Sequence of chain 1.B:
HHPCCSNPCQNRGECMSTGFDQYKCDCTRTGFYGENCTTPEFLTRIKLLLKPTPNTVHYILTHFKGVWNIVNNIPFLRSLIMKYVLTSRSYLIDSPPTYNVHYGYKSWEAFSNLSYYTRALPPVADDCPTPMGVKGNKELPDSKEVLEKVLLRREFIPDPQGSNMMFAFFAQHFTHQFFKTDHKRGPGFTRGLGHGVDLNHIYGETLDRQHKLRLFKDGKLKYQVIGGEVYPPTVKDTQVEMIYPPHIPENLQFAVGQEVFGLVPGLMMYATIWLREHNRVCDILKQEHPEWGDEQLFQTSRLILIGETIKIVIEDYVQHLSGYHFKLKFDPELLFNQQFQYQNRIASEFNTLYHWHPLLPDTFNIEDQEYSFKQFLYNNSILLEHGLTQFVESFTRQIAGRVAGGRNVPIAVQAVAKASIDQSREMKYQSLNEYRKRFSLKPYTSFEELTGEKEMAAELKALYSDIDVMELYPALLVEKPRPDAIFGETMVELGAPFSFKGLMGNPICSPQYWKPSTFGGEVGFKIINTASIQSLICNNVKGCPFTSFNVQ

This small molecule binds to this protein.
Small molecule (SMILES): CC(=O)N[C@H]1[C@H](O[C@H]2[C@H](O)[C@@H](NC(C)=O)CO[C@@H]2CO)O[C@H](CO)[C@@H](O)[C@@H]1O

Binding-site contacts:
Ligand atom C6 contacts residue ASP212 of chain 1.B at 3.8 Å.
Ligand atom N2 contacts residue ASN117 of chain 1.A at 3.1 Å (h-bond).
Ligand atom C1 contacts residue TYR120 of chain 1.A at 4.2 Å (hydrophobic).
Ligand atom C1 contacts residue ARG189 of chain 1.A at 4.0 Å.
Ligand atom C5 contacts residue ASN117 of chain 1.A at 3.6 Å.
Ligand atom C7 contacts residue ARG189 of chain 1.A at 3.4 Å.
Ligand atom O4 contacts residue ARG189 of chain 1.A at 2.8 Å (salt-bridge).
Ligand atom C2 contacts residue ASN117 of chain 1.A at 2.5 Å.
Ligand atom C4 contacts residue ARG189 of chain 1.A at 3.5 Å.
Ligand atom C3 contacts residue ARG189 of chain 1.A at 3.7 Å.
Ligand atom C6 contacts residue PHE193 of chain 1.A at 3.7 Å (hydrophobic).
Ligand atom N2 contacts residue ARG189 of chain 1.A at 3.9 Å.
Ligand atom C2 contacts residue ARG189 of chain 1.A at 4.0 Å.
Ligand atom C3 contacts residue LEU211 of chain 1.B at 4.3 Å (hydrophobic).
Ligand atom C3 contacts residue ASN117 of chain 1.A at 3.9 Å.
Ligand atom C1 contacts residue GLU113 of chain 1.A at 3.7 Å.
Ligand atom C7 contacts residue ASN117 of chain 1.A at 3.7 Å.
Ligand atom O3 contacts residue LEU211 of chain 1.B at 4.2 Å.
Ligand atom O5 contacts residue LEU211 of chain 1.B at 4.0 Å.
Ligand atom C6 contacts residue TYR120 of chain 1.A at 3.8 Å (hydrophobic).
Ligand atom C1 contacts residue LEU211 of chain 1.B at 4.2 Å (hydrophobic).
Ligand atom C8 contacts residue ARG189 of chain 1.A at 2.9 Å.
Ligand atom O6 contacts residue ASP212 of chain 1.B at 3.1 Å.
Ligand atom C5 contacts residue PHE193 of chain 1.A at 4.1 Å (hydrophobic).
Ligand atom C6 contacts residue ARG189 of chain 1.A at 4.3 Å.
Ligand atom C1 contacts residue ASN117 of chain 1.A at 1.4 Å.
Ligand atom C4 contacts residue ASN117 of chain 1.A at 4.2 Å.
Ligand atom O5 contacts residue GLU113 of chain 1.A at 3.6 Å.
Ligand atom O6 contacts residue TYR120 of chain 1.A at 3.2 Å (h-bond).
Ligand atom O7 contacts residue ARG189 of chain 1.A at 3.9 Å.
Ligand atom O7 contacts residue ASN117 of chain 1.A at 3.9 Å.
Ligand atom O6 contacts residue LEU211 of chain 1.B at 4.0 Å.
Ligand atom C4 contacts residue LEU211 of chain 1.B at 3.8 Å (hydrophobic).
Ligand atom C5 contacts residue LEU211 of chain 1.B at 4.2 Å (hydrophobic).
Ligand atom O7 contacts residue LEU211 of chain 1.B at 4.0 Å.
Ligand atom C2 contacts residue GLU113 of chain 1.A at 4.3 Å.
Ligand atom C5 contacts residue ARG189 of chain 1.A at 3.6 Å.
Ligand atom O5 contacts residue ASN117 of chain 1.A at 2.3 Å (h-bond).
Ligand atom O7 contacts residue PHE193 of chain 1.A at 4.3 Å.
Ligand atom O5 contacts residue TYR120 of chain 1.A at 3.7 Å.

Sequence of chain 1.A:
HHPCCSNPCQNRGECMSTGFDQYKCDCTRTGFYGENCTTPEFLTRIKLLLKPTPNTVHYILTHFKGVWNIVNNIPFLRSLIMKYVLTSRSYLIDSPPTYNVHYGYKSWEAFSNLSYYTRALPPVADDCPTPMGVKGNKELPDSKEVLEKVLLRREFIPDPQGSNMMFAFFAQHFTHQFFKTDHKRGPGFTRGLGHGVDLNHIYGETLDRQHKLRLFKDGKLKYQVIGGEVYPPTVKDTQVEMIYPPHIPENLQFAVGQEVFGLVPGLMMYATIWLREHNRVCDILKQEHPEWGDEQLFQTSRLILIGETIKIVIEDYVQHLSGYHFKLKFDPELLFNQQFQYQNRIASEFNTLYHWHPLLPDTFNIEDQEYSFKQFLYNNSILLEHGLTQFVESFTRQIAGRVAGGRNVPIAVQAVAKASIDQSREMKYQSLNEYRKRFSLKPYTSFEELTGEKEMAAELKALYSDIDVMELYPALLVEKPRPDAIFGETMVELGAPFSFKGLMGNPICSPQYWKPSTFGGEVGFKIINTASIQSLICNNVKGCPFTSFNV